Sequence of chain 1.A:
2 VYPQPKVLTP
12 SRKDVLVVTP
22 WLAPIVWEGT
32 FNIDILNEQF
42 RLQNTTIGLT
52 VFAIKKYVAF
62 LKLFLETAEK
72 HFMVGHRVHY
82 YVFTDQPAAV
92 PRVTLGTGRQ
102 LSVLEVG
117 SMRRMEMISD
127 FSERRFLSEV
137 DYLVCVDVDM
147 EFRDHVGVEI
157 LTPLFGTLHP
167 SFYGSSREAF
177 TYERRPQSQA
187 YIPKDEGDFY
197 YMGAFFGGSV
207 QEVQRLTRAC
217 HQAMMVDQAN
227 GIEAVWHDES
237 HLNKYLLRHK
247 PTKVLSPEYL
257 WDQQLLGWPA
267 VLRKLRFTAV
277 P

Binding-site contacts:
Ligand atom O4 contacts residue HIS233 of chain 1.A at 3.2 Å (h-bond).
Ligand atom C2 contacts residue ARG120 of chain 1.A at 4.4 Å.
Ligand atom C3 contacts residue TRP232 of chain 1.A at 3.8 Å (hydrophobic).
Ligand atom O3 contacts residue TRP232 of chain 1.A at 2.9 Å (h-bond).
Ligand atom O2 contacts residue UDP1 of chain 1.E at 3.9 Å.
Ligand atom C1 contacts residue UDP1 of chain 1.E at 2.5 Å.
Ligand atom C2 contacts residue BHG1 of chain 1.B at 4.2 Å.
Ligand atom C2 contacts residue GLU235 of chain 1.A at 3.4 Å.
Ligand atom O2 contacts residue ALA200 of chain 1.A at 4.4 Å.
Ligand atom C3 contacts residue GLU235 of chain 1.A at 4.1 Å.
Ligand atom O6 contacts residue TRP232 of chain 1.A at 4.0 Å.
Ligand atom O5 contacts residue TRP232 of chain 1.A at 3.7 Å.
Ligand atom O2 contacts residue BHG1 of chain 1.B at 4.5 Å.
Ligand atom O1 contacts residue ASP143 of chain 1.A at 4.5 Å.
Ligand atom O2 contacts residue GLY199 of chain 1.A at 3.5 Å.
Ligand atom O3 contacts residue ARG120 of chain 1.A at 3.7 Å.
Ligand atom O3 contacts residue ASP234 of chain 1.A at 2.7 Å (salt-bridge).
Ligand atom O2 contacts residue GLU235 of chain 1.A at 2.8 Å (salt-bridge).
Ligand atom C1 contacts residue BHG1 of chain 1.B at 3.9 Å.
Ligand atom O1 contacts residue UDP1 of chain 1.E at 1.6 Å.
Ligand atom O2 contacts residue ARG120 of chain 1.A at 3.7 Å.
Ligand atom C4 contacts residue TRP232 of chain 1.A at 3.7 Å (hydrophobic).
Ligand atom C2 contacts residue UDP1 of chain 1.E at 4.0 Å.
Ligand atom C5 contacts residue UDP1 of chain 1.E at 3.7 Å.
Ligand atom C3 contacts residue ARG120 of chain 1.A at 3.8 Å.
Ligand atom O3 contacts residue HIS233 of chain 1.A at 4.1 Å.
Ligand atom O2 contacts residue ASP234 of chain 1.A at 4.5 Å.
Ligand atom C5 contacts residue TRP232 of chain 1.A at 4.1 Å (hydrophobic).
Ligand atom O4 contacts residue TRP232 of chain 1.A at 2.7 Å (h-bond).
Ligand atom O5 contacts residue BHG1 of chain 1.B at 3.7 Å.
Ligand atom C2 contacts residue TRP232 of chain 1.A at 4.4 Å (hydrophobic).
Ligand atom C6 contacts residue HIS233 of chain 1.A at 4.0 Å.
Ligand atom O3 contacts residue GLU235 of chain 1.A at 2.9 Å (salt-bridge).
Ligand atom C4 contacts residue HIS233 of chain 1.A at 3.9 Å.
Ligand atom C3 contacts residue ASP234 of chain 1.A at 3.6 Å.
Ligand atom C1 contacts residue GLU235 of chain 1.A at 4.1 Å.
Ligand atom O6 contacts residue UDP1 of chain 1.E at 4.1 Å.
Ligand atom O5 contacts residue UDP1 of chain 1.E at 2.9 Å (h-bond).
Ligand atom C6 contacts residue TRP232 of chain 1.A at 3.5 Å (hydrophobic).

A small-molecule ligand and the protein it binds are described below.
Small molecule (SMILES): OC[C@H]1O[C@@H](O)[C@H](O)[C@@H](O)[C@H]1O